This protein binds this small molecule.
Small molecule (SMILES): CO[C@H]1O[C@H](CO[C@H]2O[C@H](CO)[C@@H](O)[C@H](O)[C@@H]2O)[C@@H](O)[C@H](O[C@H]2O[C@H](CO)[C@@H](O)[C@H](O)[C@@H]2O)[C@@H]1O

Sequence of chain 2.B:
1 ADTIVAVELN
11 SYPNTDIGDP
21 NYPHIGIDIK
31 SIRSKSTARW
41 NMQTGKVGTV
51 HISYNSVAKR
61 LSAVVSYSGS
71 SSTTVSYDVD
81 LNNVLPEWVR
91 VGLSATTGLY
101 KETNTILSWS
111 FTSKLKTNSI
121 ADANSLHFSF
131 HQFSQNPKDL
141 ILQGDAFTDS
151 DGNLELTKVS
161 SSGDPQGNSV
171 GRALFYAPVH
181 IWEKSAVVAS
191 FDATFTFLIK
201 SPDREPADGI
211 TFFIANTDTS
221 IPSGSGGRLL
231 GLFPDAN

Binding-site contacts:
Ligand atom O3 contacts residue GLY227 of chain 2.B at 3.5 Å.
Ligand atom O3 contacts residue ARG228 of chain 2.B at 3.0 Å (salt-bridge).
Ligand atom C4 contacts residue TYR12 of chain 2.B at 3.6 Å (hydrophobic).
Ligand atom C1 contacts residue TYR12 of chain 2.B at 3.6 Å (hydrophobic).
Ligand atom O6 contacts residue ASP208 of chain 2.B at 3.3 Å (salt-bridge).
Ligand atom O3 contacts residue ASN14 of chain 2.B at 3.3 Å.
Ligand atom O4 contacts residue ASN14 of chain 2.B at 2.8 Å (h-bond).
Ligand atom O5 contacts residue LEU99 of chain 2.B at 2.9 Å (h-bond).
Ligand atom C4 contacts residue THR15 of chain 2.B at 3.6 Å.
Ligand atom C2 contacts residue TYR12 of chain 2.B at 3.5 Å (hydrophobic).
Ligand atom O4 contacts residue THR15 of chain 2.B at 3.0 Å (h-bond).
Ligand atom O2 contacts residue LEU99 of chain 2.B at 3.8 Å.
Ligand atom O5 contacts residue GLY98 of chain 2.B at 3.9 Å.
Ligand atom O3 contacts residue THR15 of chain 2.B at 2.9 Å (h-bond).
Ligand atom O4 contacts residue TYR12 of chain 2.B at 2.6 Å (h-bond).
Ligand atom C6 contacts residue ALA207 of chain 2.B at 3.6 Å (hydrophobic).
Ligand atom C6 contacts residue ASP208 of chain 2.B at 3.4 Å.
Ligand atom C4 contacts residue ARG228 of chain 2.B at 3.6 Å.
Ligand atom C4 contacts residue ASP208 of chain 2.B at 3.6 Å.
Ligand atom C3 contacts residue THR15 of chain 2.B at 3.8 Å.
Ligand atom O6 contacts residue GLY98 of chain 2.B at 3.4 Å.
Ligand atom C3 contacts residue ARG228 of chain 2.B at 3.9 Å.
Ligand atom O3 contacts residue PRO13 of chain 2.B at 2.8 Å (h-bond).
Ligand atom C3 contacts residue PRO13 of chain 2.B at 3.4 Å (hydrophobic).
Ligand atom O4 contacts residue ASP16 of chain 2.B at 3.0 Å.
Ligand atom O2 contacts residue GLY227 of chain 2.B at 3.9 Å.
Ligand atom C6 contacts residue LEU99 of chain 2.B at 3.8 Å (hydrophobic).
Ligand atom C1 contacts residue LEU99 of chain 2.B at 3.7 Å (hydrophobic).
Ligand atom O2 contacts residue GLY98 of chain 2.B at 3.3 Å.
Ligand atom O6 contacts residue LEU99 of chain 2.B at 2.8 Å (h-bond).
Ligand atom O6 contacts residue ALA207 of chain 2.B at 3.3 Å.
Ligand atom C6 contacts residue LEU99 of chain 2.B at 3.9 Å (hydrophobic).
Ligand atom O4 contacts residue TYR12 of chain 2.B at 3.8 Å.
Ligand atom O3 contacts residue TYR12 of chain 2.B at 3.5 Å (h-bond).
Ligand atom C6 contacts residue TYR12 of chain 2.B at 3.6 Å (hydrophobic).
Ligand atom C2 contacts residue PRO13 of chain 2.B at 3.7 Å (hydrophobic).
Ligand atom C3 contacts residue ASN14 of chain 2.B at 3.7 Å.
Ligand atom O4 contacts residue ARG228 of chain 2.B at 3.2 Å.
Ligand atom O6 contacts residue TYR100 of chain 2.B at 2.9 Å (h-bond).
Ligand atom O4 contacts residue ASP208 of chain 2.B at 3.0 Å (salt-bridge).